Binding-site contacts:
Ligand atom CB contacts residue LEU907 of chain 1.A at 4.1 Å (hydrophobic).
Ligand atom OXT contacts residue LEU907 of chain 1.A at 3.4 Å.
Ligand atom CD contacts residue GLU783 of chain 1.A at 3.3 Å.
Ligand atom NE contacts residue SER792 of chain 1.A at 4.0 Å.
Ligand atom CA contacts residue TYR1040 of chain 1.A at 3.8 Å (hydrophobic).
Ligand atom C contacts residue ASP1041 of chain 1.A at 4.1 Å.
Ligand atom O contacts residue THR1042 of chain 1.A at 2.8 Å (h-bond).
Ligand atom N contacts residue HIS1039 of chain 1.A at 4.3 Å.
Ligand atom CB contacts residue GLU783 of chain 1.A at 3.8 Å.
Ligand atom N contacts residue ASP1041 of chain 1.A at 3.6 Å (salt-bridge).
Ligand atom O contacts residue LEU907 of chain 1.A at 4.0 Å.
Ligand atom NE contacts residue VAL893 of chain 1.A at 3.8 Å.
Ligand atom CA contacts residue LEU907 of chain 1.A at 4.4 Å (hydrophobic).
Ligand atom CD contacts residue GLU892 of chain 1.A at 3.7 Å.
Ligand atom CG contacts residue GLU783 of chain 1.A at 4.1 Å.
Ligand atom O contacts residue TYR1040 of chain 1.A at 3.9 Å.
Ligand atom NE contacts residue ASP791 of chain 1.A at 3.0 Å (salt-bridge).
Ligand atom CG contacts residue ASP791 of chain 1.A at 4.5 Å.
Ligand atom C contacts residue THR1042 of chain 1.A at 3.6 Å.
Ligand atom CD contacts residue LEU895 of chain 1.A at 4.4 Å (hydrophobic).
Ligand atom O contacts residue THR1043 of chain 1.A at 4.3 Å.
Ligand atom CD contacts residue ASP791 of chain 1.A at 3.0 Å.
Ligand atom CD contacts residue LEU907 of chain 1.A at 3.7 Å (hydrophobic).
Ligand atom NE contacts residue GLU783 of chain 1.A at 2.9 Å (salt-bridge).
Ligand atom C contacts residue LEU907 of chain 1.A at 3.7 Å (hydrophobic).
Ligand atom CG contacts residue LEU895 of chain 1.A at 3.9 Å (hydrophobic).
Ligand atom OXT contacts residue THR1042 of chain 1.A at 2.8 Å (h-bond).
Ligand atom NE contacts residue GLU892 of chain 1.A at 2.5 Å (salt-bridge).
Ligand atom OXT contacts residue TYR1040 of chain 1.A at 4.5 Å.
Ligand atom CG contacts residue VAL893 of chain 1.A at 4.3 Å (hydrophobic).
Ligand atom CD contacts residue VAL893 of chain 1.A at 3.8 Å (hydrophobic).
Ligand atom O contacts residue GLU783 of chain 1.A at 4.5 Å.
Ligand atom N contacts residue TYR1040 of chain 1.A at 2.7 Å (h-bond).
Ligand atom O contacts residue ASP1041 of chain 1.A at 3.3 Å.
Ligand atom CG contacts residue LEU907 of chain 1.A at 4.3 Å (hydrophobic).
Ligand atom NE contacts residue ALA793 of chain 1.A at 3.5 Å (h-bond).
Ligand atom CG contacts residue GLU892 of chain 1.A at 4.0 Å.
Ligand atom C contacts residue TYR1040 of chain 1.A at 3.9 Å (hydrophobic).

Sequence of chain 1.A:
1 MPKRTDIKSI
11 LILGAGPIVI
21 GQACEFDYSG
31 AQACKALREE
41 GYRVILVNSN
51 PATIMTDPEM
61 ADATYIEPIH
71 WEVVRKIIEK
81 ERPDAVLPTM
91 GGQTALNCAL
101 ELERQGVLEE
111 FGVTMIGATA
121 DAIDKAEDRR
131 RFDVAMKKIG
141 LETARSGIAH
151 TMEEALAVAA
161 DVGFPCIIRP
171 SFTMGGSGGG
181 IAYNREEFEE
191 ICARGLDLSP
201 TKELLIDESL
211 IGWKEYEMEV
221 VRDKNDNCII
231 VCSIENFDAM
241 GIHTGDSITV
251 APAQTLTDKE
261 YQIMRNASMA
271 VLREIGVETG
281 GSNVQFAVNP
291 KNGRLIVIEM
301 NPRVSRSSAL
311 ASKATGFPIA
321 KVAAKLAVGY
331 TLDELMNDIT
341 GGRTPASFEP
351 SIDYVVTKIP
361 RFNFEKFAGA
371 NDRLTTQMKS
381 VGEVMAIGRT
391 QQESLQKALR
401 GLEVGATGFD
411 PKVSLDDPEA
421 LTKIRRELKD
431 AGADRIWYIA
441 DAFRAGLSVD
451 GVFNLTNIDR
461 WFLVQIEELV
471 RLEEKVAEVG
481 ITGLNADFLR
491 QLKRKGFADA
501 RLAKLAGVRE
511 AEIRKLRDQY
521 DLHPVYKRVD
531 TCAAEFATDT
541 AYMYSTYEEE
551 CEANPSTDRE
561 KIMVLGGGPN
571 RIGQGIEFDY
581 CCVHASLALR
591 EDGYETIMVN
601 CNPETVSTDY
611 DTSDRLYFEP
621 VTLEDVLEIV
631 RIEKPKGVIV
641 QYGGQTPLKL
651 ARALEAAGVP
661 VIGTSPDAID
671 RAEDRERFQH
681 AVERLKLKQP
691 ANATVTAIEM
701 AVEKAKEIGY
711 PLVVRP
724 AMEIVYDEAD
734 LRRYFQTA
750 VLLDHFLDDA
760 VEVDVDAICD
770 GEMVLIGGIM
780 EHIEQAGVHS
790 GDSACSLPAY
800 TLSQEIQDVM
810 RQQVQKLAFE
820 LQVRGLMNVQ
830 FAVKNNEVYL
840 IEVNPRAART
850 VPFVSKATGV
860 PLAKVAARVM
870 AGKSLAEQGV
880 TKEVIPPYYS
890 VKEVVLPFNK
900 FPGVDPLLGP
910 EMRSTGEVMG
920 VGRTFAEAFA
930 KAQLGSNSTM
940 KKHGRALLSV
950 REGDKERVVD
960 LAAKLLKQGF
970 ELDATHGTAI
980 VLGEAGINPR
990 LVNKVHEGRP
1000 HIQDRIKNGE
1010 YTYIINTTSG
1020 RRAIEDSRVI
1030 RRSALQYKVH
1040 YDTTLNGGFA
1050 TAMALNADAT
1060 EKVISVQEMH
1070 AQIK

The protein below binds the small molecule below.
Small molecule (SMILES): NCCC[C@H](N)C(=O)O